Binding-site contacts:
Ligand atom C7 contacts residue ASN116 of chain 1.G at 3.4 Å.
Ligand atom C8 contacts residue ASP288 of chain 1.G at 4.1 Å.
Ligand atom C1 contacts residue ASN116 of chain 1.G at 1.5 Å.
Ligand atom C1 contacts residue TYR133 of chain 1.G at 4.2 Å (hydrophobic).
Ligand atom N2 contacts residue ASN116 of chain 1.G at 2.9 Å (h-bond).
Ligand atom C3 contacts residue ASN116 of chain 1.G at 3.9 Å.
Ligand atom C8 contacts residue VAL102 of chain 1.G at 3.8 Å (hydrophobic).
Ligand atom C2 contacts residue ASN116 of chain 1.G at 2.5 Å.
Ligand atom C8 contacts residue TYR133 of chain 1.G at 3.7 Å (hydrophobic).
Ligand atom O7 contacts residue ASN104 of chain 1.G at 4.4 Å.
Ligand atom C7 contacts residue LEU135 of chain 1.G at 4.4 Å (hydrophobic).
Ligand atom O7 contacts residue ASN116 of chain 1.G at 3.5 Å (h-bond).
Ligand atom O7 contacts residue TYR133 of chain 1.G at 3.4 Å (h-bond).
Ligand atom C5 contacts residue TYR133 of chain 1.G at 4.2 Å (hydrophobic).
Ligand atom N2 contacts residue LEU135 of chain 1.G at 4.5 Å.
Ligand atom O4 contacts residue TYR133 of chain 1.G at 4.1 Å.
Ligand atom C8 contacts residue LEU135 of chain 1.G at 3.9 Å (hydrophobic).
Ligand atom C3 contacts residue TYR133 of chain 1.G at 4.3 Å (hydrophobic).
Ligand atom C4 contacts residue ASN116 of chain 1.G at 4.3 Å.
Ligand atom C7 contacts residue TYR133 of chain 1.G at 3.9 Å (hydrophobic).
Ligand atom C8 contacts residue ASN104 of chain 1.G at 4.2 Å.
Ligand atom O6 contacts residue SER118 of chain 1.G at 4.2 Å.
Ligand atom C5 contacts residue ASN116 of chain 1.G at 3.8 Å.
Ligand atom O5 contacts residue ASN116 of chain 1.G at 2.4 Å (h-bond).

Sequence of chain 1.G:
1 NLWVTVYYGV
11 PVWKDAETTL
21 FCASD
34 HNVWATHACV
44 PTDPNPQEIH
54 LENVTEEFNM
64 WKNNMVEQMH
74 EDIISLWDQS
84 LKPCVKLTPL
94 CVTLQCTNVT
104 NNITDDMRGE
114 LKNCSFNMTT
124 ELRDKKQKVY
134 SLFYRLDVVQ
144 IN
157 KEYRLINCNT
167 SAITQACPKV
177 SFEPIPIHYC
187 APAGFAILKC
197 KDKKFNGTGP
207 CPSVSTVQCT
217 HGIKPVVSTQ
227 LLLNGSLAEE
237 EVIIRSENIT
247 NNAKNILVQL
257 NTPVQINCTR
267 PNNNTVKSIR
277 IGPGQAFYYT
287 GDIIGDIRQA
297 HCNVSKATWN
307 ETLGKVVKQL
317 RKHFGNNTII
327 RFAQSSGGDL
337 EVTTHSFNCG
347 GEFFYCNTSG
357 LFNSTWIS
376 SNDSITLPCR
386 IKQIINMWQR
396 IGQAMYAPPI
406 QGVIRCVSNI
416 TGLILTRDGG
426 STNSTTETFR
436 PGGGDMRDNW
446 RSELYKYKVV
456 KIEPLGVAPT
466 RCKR

The small molecule below binds the protein below.
Small molecule (SMILES): CC(=O)N[C@H]1[C@H](O[C@H]2[C@H](O)[C@@H](NC(C)=O)CO[C@@H]2CO)O[C@H](CO)[C@@H](O)[C@@H]1O